Binding-site contacts:
Ligand atom C5 contacts residue TYR223 of chain 1.A at 3.8 Å (hydrophobic).
Ligand atom C4 contacts residue MET218 of chain 1.A at 3.5 Å (hydrophobic).
Ligand atom O9 contacts residue GLY93 of chain 1.A at 2.8 Å (h-bond).
Ligand atom O11 contacts residue MET218 of chain 1.A at 3.5 Å.
Ligand atom C1 contacts residue SER233 of chain 1.A at 3.5 Å.
Ligand atom C4 contacts residue GLU65 of chain 1.A at 3.0 Å.
Ligand atom O11 contacts residue GLU65 of chain 1.A at 3.5 Å (salt-bridge).
Ligand atom C7 contacts residue HIS94 of chain 1.A at 3.9 Å.
Ligand atom O8 contacts residue GLY93 of chain 1.A at 3.6 Å (h-bond).
Ligand atom C5 contacts residue GLU65 of chain 1.A at 3.3 Å.
Ligand atom N10 contacts residue HIS94 of chain 1.A at 3.0 Å (h-bond).
Ligand atom C2 contacts residue GLU65 of chain 1.A at 3.8 Å.
Ligand atom O9 contacts residue SER233 of chain 1.A at 2.6 Å (h-bond).
Ligand atom C7 contacts residue GLY93 of chain 1.A at 3.5 Å.
Ligand atom N10 contacts residue ASP228 of chain 1.A at 3.1 Å (salt-bridge).
Ligand atom N10 contacts residue GLU65 of chain 1.A at 2.9 Å (salt-bridge).
Ligand atom O9 contacts residue THR231 of chain 1.A at 3.9 Å.
Ligand atom O11 contacts residue ASP228 of chain 1.A at 3.4 Å (salt-bridge).
Ligand atom O8 contacts residue ALA230 of chain 1.A at 3.5 Å (h-bond).
Ligand atom C7 contacts residue THR231 of chain 1.A at 3.9 Å.
Ligand atom C6 contacts residue TYR223 of chain 1.A at 3.8 Å (hydrophobic).
Ligand atom O9 contacts residue GLY232 of chain 1.A at 3.4 Å (h-bond).
Ligand atom O8 contacts residue THR231 of chain 1.A at 3.7 Å.
Ligand atom O8 contacts residue HIS94 of chain 1.A at 3.0 Å (h-bond).
Ligand atom C6 contacts residue GLU65 of chain 1.A at 3.8 Å.
Ligand atom C1 contacts residue THR231 of chain 1.A at 3.8 Å.
Ligand atom C2 contacts residue THR231 of chain 1.A at 3.7 Å.
Ligand atom C3 contacts residue GLU65 of chain 1.A at 3.3 Å.
Ligand atom N10 contacts residue ALA230 of chain 1.A at 3.6 Å.
Ligand atom N10 contacts residue ASN38 of chain 1.A at 3.9 Å.
Ligand atom C7 contacts residue ALA92 of chain 1.A at 3.8 Å (hydrophobic).
Ligand atom C7 contacts residue SER233 of chain 1.A at 3.7 Å.
Ligand atom C3 contacts residue ASP228 of chain 1.A at 3.7 Å.
Ligand atom C6 contacts residue LEU89 of chain 1.A at 3.8 Å (hydrophobic).
Ligand atom C7 contacts residue GLY232 of chain 1.A at 3.4 Å.
Ligand atom O8 contacts residue PRO95 of chain 1.A at 3.4 Å.
Ligand atom O9 contacts residue ALA92 of chain 1.A at 3.5 Å.
Ligand atom O8 contacts residue GLY232 of chain 1.A at 3.1 Å (h-bond).
Ligand atom O11 contacts residue SER64 of chain 1.A at 3.7 Å.
Ligand atom C5 contacts residue MET218 of chain 1.A at 3.5 Å (hydrophobic).

Sequence of chain 1.A:
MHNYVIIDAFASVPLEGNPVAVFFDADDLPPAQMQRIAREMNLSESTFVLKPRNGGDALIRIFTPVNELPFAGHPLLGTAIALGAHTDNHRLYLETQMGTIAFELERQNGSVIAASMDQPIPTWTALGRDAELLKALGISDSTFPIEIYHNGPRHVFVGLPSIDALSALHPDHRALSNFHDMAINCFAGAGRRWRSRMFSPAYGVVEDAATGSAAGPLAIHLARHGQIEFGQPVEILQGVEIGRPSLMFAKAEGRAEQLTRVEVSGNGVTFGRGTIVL

A protein and the small-molecule ligand that binds it are described below.
Small molecule (SMILES): Nc1c(O)cccc1C(=O)O